Sequence of chain 1.B:
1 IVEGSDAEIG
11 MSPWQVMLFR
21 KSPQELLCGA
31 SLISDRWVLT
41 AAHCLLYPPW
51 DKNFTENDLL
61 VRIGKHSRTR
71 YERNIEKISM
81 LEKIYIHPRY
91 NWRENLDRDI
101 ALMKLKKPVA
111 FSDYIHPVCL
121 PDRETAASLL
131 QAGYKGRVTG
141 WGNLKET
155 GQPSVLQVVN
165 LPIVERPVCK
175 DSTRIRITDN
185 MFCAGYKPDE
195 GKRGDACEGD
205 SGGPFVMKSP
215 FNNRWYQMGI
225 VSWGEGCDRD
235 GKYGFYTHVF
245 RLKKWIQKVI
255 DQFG

The protein below binds the small molecule below.
Small molecule (SMILES): CC(C)[C@@H](NS(=O)(=O)Cc1ccccc1)C(=O)N1CCC[C@H]1C(=O)NCc1cc(Cl)ccc1CN

Binding-site contacts:
Ligand atom C21 contacts residue TRP50 of chain 1.B at 3.7 Å (hydrophobic).
Ligand atom C5 contacts residue GLY230 of chain 1.B at 3.5 Å.
Ligand atom C16 contacts residue TRP227 of chain 1.B at 3.7 Å (hydrophobic).
Ligand atom O13 contacts residue GLY230 of chain 1.B at 3.3 Å (h-bond).
Ligand atom C29 contacts residue ALA200 of chain 1.B at 3.7 Å (hydrophobic).
Ligand atom C29 contacts residue TRP227 of chain 1.B at 3.7 Å (hydrophobic).
Ligand atom N24 contacts residue SER205 of chain 1.B at 3.2 Å (h-bond).
Ligand atom C31 contacts residue TRP227 of chain 1.B at 3.6 Å (hydrophobic).
Ligand atom S8 contacts residue GLY228 of chain 1.B at 3.7 Å.
Ligand atom C19 contacts residue TRP50 of chain 1.B at 3.8 Å (hydrophobic).
Ligand atom C28 contacts residue ALA200 of chain 1.B at 3.5 Å (hydrophobic).
Ligand atom N35 contacts residue GLY230 of chain 1.B at 3.2 Å (h-bond).
Ligand atom CL3 contacts residue GLY238 of chain 1.B at 3.6 Å.
Ligand atom C20 contacts residue TYR47 of chain 1.B at 3.8 Å (hydrophobic).
Ligand atom N35 contacts residue GLY228 of chain 1.B at 3.0 Å (h-bond).
Ligand atom C34 contacts residue GLY230 of chain 1.B at 3.6 Å.
Ligand atom C6 contacts residue ARG233 of chain 1.B at 3.6 Å.
Ligand atom C18 contacts residue SER226 of chain 1.B at 3.7 Å.
Ligand atom C10 contacts residue GLY228 of chain 1.B at 3.7 Å.
Ligand atom CL3 contacts residue TRP227 of chain 1.B at 3.4 Å.
Ligand atom C29 contacts residue ASP199 of chain 1.B at 3.6 Å.
Ligand atom C31 contacts residue VAL225 of chain 1.B at 3.5 Å (hydrophobic).
Ligand atom C30 contacts residue TRP227 of chain 1.B at 3.4 Å (hydrophobic).
Ligand atom O22 contacts residue TRP227 of chain 1.B at 3.3 Å.
Ligand atom C6 contacts residue GLY230 of chain 1.B at 3.4 Å.
Ligand atom C30 contacts residue GLY228 of chain 1.B at 3.8 Å.
Ligand atom N24 contacts residue SER226 of chain 1.B at 3.0 Å (h-bond).
Ligand atom C19 contacts residue HIS43 of chain 1.B at 3.5 Å.
Ligand atom CL3 contacts residue PHE239 of chain 1.B at 3.5 Å.
Ligand atom N9 contacts residue GLY228 of chain 1.B at 3.0 Å (h-bond).
Ligand atom C34 contacts residue CYS201 of chain 1.B at 3.7 Å (hydrophobic).
Ligand atom C34 contacts residue GLU202 of chain 1.B at 3.7 Å.
Ligand atom C28 contacts residue GLY230 of chain 1.B at 3.5 Å.
Ligand atom O22 contacts residue GLY228 of chain 1.B at 3.0 Å (h-bond).
Ligand atom C28 contacts residue GLY228 of chain 1.B at 3.6 Å.
Ligand atom C29 contacts residue GLY228 of chain 1.B at 3.6 Å.
Ligand atom C25 contacts residue SER205 of chain 1.B at 3.2 Å.
Ligand atom C30 contacts residue ALA200 of chain 1.B at 3.8 Å (hydrophobic).
Ligand atom O13 contacts residue GLY228 of chain 1.B at 3.3 Å (h-bond).
Ligand atom C20 contacts residue TRP50 of chain 1.B at 3.4 Å (hydrophobic).